A small-molecule ligand and the protein it binds are described below.
Small molecule (SMILES): CC(=O)N[C@@H]1[C@@H](O)[C@H](O)[C@@H](CO)O[C@H]1O

Sequence of chain 1.C:
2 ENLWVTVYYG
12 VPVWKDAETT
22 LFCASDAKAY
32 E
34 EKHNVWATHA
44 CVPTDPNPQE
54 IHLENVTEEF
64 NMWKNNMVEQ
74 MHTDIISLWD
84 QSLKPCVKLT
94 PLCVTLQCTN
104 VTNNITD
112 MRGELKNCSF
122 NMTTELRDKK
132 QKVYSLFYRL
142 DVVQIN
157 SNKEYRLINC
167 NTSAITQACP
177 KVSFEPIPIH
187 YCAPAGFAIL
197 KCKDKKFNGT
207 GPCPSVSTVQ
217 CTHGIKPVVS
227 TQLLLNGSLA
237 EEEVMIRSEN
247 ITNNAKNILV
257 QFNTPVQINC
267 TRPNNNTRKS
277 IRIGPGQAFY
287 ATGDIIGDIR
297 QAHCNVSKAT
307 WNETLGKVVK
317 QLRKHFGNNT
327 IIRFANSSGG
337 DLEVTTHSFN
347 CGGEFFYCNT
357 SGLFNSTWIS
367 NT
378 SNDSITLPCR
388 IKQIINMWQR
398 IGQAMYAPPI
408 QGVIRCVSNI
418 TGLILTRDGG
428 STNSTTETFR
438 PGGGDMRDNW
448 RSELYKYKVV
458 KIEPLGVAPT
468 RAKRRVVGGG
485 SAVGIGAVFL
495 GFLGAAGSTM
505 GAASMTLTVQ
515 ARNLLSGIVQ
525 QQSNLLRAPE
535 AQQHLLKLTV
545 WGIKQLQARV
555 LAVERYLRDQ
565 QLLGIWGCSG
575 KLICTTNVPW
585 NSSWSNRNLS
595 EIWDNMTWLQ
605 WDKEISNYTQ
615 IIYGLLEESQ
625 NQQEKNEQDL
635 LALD

Binding-site contacts:
Ligand atom O7 contacts residue ASN611 of chain 1.C at 3.0 Å (h-bond).
Ligand atom O7 contacts residue GLU608 of chain 1.C at 3.6 Å (salt-bridge).
Ligand atom C1 contacts residue ASN611 of chain 1.C at 1.5 Å.
Ligand atom C7 contacts residue ASN611 of chain 1.C at 3.1 Å.
Ligand atom C7 contacts residue GLU608 of chain 1.C at 4.2 Å.
Ligand atom C3 contacts residue ASN611 of chain 1.C at 3.8 Å.
Ligand atom C5 contacts residue ASN611 of chain 1.C at 3.7 Å.
Ligand atom N2 contacts residue ASN611 of chain 1.C at 2.9 Å (h-bond).
Ligand atom O5 contacts residue ASN611 of chain 1.C at 2.4 Å (h-bond).
Ligand atom C8 contacts residue GLU608 of chain 1.C at 3.7 Å.
Ligand atom C8 contacts residue LYS607 of chain 1.C at 4.0 Å.
Ligand atom C4 contacts residue ASN611 of chain 1.C at 4.2 Å.
Ligand atom C2 contacts residue ASN611 of chain 1.C at 2.5 Å.
Ligand atom C8 contacts residue ASN611 of chain 1.C at 4.4 Å.